Binding-site contacts:
Ligand atom OXT contacts residue LYS31 of chain 2.A at 3.6 Å.
Ligand atom OE1 contacts residue PRO30 of chain 2.A at 4.1 Å.
Ligand atom O contacts residue LYS31 of chain 2.A at 3.9 Å.
Ligand atom C contacts residue PRO30 of chain 2.A at 3.6 Å (hydrophobic).
Ligand atom OXT contacts residue PRO30 of chain 2.A at 2.9 Å.
Ligand atom O contacts residue SER32 of chain 2.A at 3.3 Å (h-bond).
Ligand atom CA contacts residue LYS31 of chain 2.A at 4.1 Å.
Ligand atom CB contacts residue LYS31 of chain 2.A at 4.4 Å.
Ligand atom OE1 contacts residue LYS31 of chain 2.A at 3.1 Å (salt-bridge).
Ligand atom C contacts residue SER32 of chain 2.A at 3.5 Å.
Ligand atom OE1 contacts residue ILE29 of chain 2.A at 4.4 Å.
Ligand atom CD contacts residue PRO30 of chain 2.A at 4.0 Å (hydrophobic).
Ligand atom CD contacts residue LYS31 of chain 2.A at 3.2 Å.
Ligand atom NE2 contacts residue PRO30 of chain 2.A at 3.6 Å.
Ligand atom CG contacts residue LYS31 of chain 2.A at 3.4 Å.
Ligand atom OXT contacts residue SER32 of chain 2.A at 2.6 Å (h-bond).
Ligand atom NE2 contacts residue LYS31 of chain 2.A at 3.7 Å.
Ligand atom C contacts residue LYS31 of chain 2.A at 3.6 Å.
Ligand atom OXT contacts residue THR33 of chain 2.A at 4.4 Å.
Ligand atom CA contacts residue PRO30 of chain 2.A at 3.8 Å (hydrophobic).
Ligand atom OE1 contacts residue ALA24 of chain 2.A at 3.9 Å.

Sequence of chain 2.A:
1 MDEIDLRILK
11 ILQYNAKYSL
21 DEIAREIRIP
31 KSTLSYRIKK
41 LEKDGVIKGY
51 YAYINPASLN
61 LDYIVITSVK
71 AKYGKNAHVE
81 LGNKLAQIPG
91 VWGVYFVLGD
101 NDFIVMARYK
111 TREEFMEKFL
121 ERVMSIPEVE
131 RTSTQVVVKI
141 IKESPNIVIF

This small molecule binds to this protein.
Small molecule (SMILES): NC(=O)CC[C@H](N)C(=O)O